Binding-site contacts:
Ligand atom N contacts residue VAL143 of chain 2.A at 4.3 Å.
Ligand atom F contacts residue TRP192 of chain 2.A at 3.1 Å.
Ligand atom C1 contacts residue NAD1 of chain 2.D at 3.5 Å.
Ligand atom C3 contacts residue NAD1 of chain 2.D at 3.7 Å.
Ligand atom C2 contacts residue TYR154 of chain 2.A at 4.2 Å (hydrophobic).
Ligand atom C4 contacts residue ASN186 of chain 2.A at 3.6 Å.
Ligand atom O1 contacts residue TYR154 of chain 2.A at 2.7 Å (h-bond).
Ligand atom C contacts residue NAD1 of chain 2.D at 3.8 Å.
Ligand atom N contacts residue TYR253 of chain 4.A at 4.3 Å.
Ligand atom C3 contacts residue TRP192 of chain 2.A at 4.2 Å (hydrophobic).
Ligand atom O2 contacts residue PRO184 of chain 2.A at 4.3 Å.
Ligand atom C1 contacts residue HIS93 of chain 2.A at 3.4 Å.
Ligand atom O2 contacts residue VAL143 of chain 2.A at 3.5 Å.
Ligand atom C3 contacts residue GLN148 of chain 2.A at 4.3 Å.
Ligand atom C4 contacts residue TRP192 of chain 2.A at 3.2 Å (hydrophobic).
Ligand atom O1 contacts residue HIS93 of chain 2.A at 4.3 Å.
Ligand atom O1 contacts residue VAL143 of chain 2.A at 4.0 Å.
Ligand atom O2 contacts residue SER141 of chain 2.A at 3.0 Å (h-bond).
Ligand atom C5 contacts residue NAD1 of chain 2.D at 3.9 Å.
Ligand atom O1 contacts residue SER141 of chain 2.A at 2.5 Å (h-bond).
Ligand atom O contacts residue HIS93 of chain 2.A at 3.3 Å.
Ligand atom F contacts residue LEU195 of chain 2.A at 3.4 Å.
Ligand atom C5 contacts residue LEU195 of chain 2.A at 4.2 Å (hydrophobic).
Ligand atom C2 contacts residue NAD1 of chain 2.D at 3.4 Å.
Ligand atom C2 contacts residue HIS93 of chain 2.A at 3.9 Å.
Ligand atom O2 contacts residue TYR253 of chain 4.A at 2.9 Å (h-bond).
Ligand atom O contacts residue LEU195 of chain 2.A at 3.8 Å.
Ligand atom N contacts residue SER141 of chain 2.A at 3.1 Å (h-bond).
Ligand atom C4 contacts residue NAD1 of chain 2.D at 3.8 Å.
Ligand atom O2 contacts residue NAD1 of chain 2.D at 3.7 Å.
Ligand atom N contacts residue NAD1 of chain 2.D at 3.2 Å.
Ligand atom C5 contacts residue TRP192 of chain 2.A at 3.5 Å (hydrophobic).
Ligand atom O1 contacts residue NAD1 of chain 2.D at 3.1 Å.
Ligand atom O2 contacts residue GLY185 of chain 2.A at 4.2 Å.
Ligand atom O contacts residue LEU191 of chain 2.A at 3.1 Å.
Ligand atom C contacts residue HIS93 of chain 2.A at 3.8 Å.
Ligand atom C1 contacts residue TYR154 of chain 2.A at 3.7 Å (hydrophobic).
Ligand atom C3 contacts residue ASN186 of chain 2.A at 3.7 Å.
Ligand atom O contacts residue NAD1 of chain 2.D at 4.2 Å.
Ligand atom N contacts residue TYR154 of chain 2.A at 3.8 Å.

The small molecule below binds the protein below.
Small molecule (SMILES): O=[N+]([O-])c1ccc(F)c(O)c1

Sequence of chain 2.A:
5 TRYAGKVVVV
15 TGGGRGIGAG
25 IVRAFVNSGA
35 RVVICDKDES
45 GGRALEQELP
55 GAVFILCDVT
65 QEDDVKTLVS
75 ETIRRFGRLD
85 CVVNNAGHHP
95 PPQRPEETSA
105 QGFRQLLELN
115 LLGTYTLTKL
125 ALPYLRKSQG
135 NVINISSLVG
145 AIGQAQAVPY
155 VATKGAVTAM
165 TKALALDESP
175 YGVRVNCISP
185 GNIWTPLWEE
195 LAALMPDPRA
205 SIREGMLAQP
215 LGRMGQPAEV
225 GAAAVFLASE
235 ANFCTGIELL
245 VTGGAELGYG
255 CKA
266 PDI

Sequence of chain 4.A:
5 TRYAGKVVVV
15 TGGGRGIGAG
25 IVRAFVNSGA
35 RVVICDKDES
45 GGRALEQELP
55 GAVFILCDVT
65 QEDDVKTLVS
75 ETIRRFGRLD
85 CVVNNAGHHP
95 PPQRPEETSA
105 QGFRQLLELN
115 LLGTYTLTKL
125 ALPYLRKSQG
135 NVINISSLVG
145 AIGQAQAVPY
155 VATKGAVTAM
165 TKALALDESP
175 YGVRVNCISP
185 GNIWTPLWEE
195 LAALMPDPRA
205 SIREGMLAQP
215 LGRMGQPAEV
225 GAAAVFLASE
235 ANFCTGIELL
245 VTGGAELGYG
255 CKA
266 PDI